Binding-site contacts:
Ligand atom N02 contacts residue TRP316 of chain 1.A at 2.4 Å (h-bond).
Ligand atom N19 contacts residue H4B1 of chain 1.F at 3.8 Å.
Ligand atom C08 contacts residue HEM1 of chain 1.E at 4.0 Å.
Ligand atom N02 contacts residue HEM1 of chain 1.E at 3.2 Å.
Ligand atom C04 contacts residue HEM1 of chain 1.E at 3.6 Å.
Ligand atom C17 contacts residue HEM1 of chain 1.E at 3.9 Å.
Ligand atom F11 contacts residue VAL296 of chain 1.A at 3.6 Å.
Ligand atom F11 contacts residue HEM1 of chain 1.E at 2.9 Å.
Ligand atom C02 contacts residue PRO294 of chain 1.A at 3.8 Å (hydrophobic).
Ligand atom C08 contacts residue VAL296 of chain 1.A at 3.8 Å (hydrophobic).
Ligand atom C11 contacts residue VAL296 of chain 1.A at 3.9 Å (hydrophobic).
Ligand atom C12 contacts residue HEM1 of chain 1.E at 3.0 Å.
Ligand atom C21 contacts residue ASN326 of chain 1.A at 3.1 Å.
Ligand atom N02 contacts residue GLU321 of chain 1.A at 2.9 Å (salt-bridge).
Ligand atom C13 contacts residue HEM1 of chain 1.E at 3.8 Å.
Ligand atom C21 contacts residue ARG332 of chain 1.A at 3.4 Å.
Ligand atom C15 contacts residue HEM1 of chain 1.E at 3.2 Å.
Ligand atom C18 contacts residue HEM1 of chain 1.E at 3.5 Å.
Ligand atom C06 contacts residue GLU321 of chain 1.A at 3.5 Å.
Ligand atom C02 contacts residue TRP316 of chain 1.A at 3.5 Å (hydrophobic).
Ligand atom N02 contacts residue PRO294 of chain 1.A at 3.8 Å.
Ligand atom C20 contacts residue H4B1 of chain 1.F at 3.2 Å.
Ligand atom C03 contacts residue TRP316 of chain 1.A at 3.9 Å (hydrophobic).
Ligand atom C05 contacts residue HEM1 of chain 1.E at 4.0 Å.
Ligand atom C03 contacts residue PRO294 of chain 1.A at 3.9 Å (hydrophobic).
Ligand atom C20 contacts residue ARG325 of chain 1.A at 3.4 Å.
Ligand atom N19 contacts residue HEM1 of chain 1.E at 3.8 Å.
Ligand atom F12 contacts residue HEM1 of chain 1.E at 2.9 Å.
Ligand atom N02 contacts residue TYR317 of chain 1.A at 3.6 Å.
Ligand atom N01 contacts residue GLU321 of chain 1.A at 2.8 Å (salt-bridge).
Ligand atom C05 contacts residue VAL296 of chain 1.A at 3.9 Å (hydrophobic).
Ligand atom N01 contacts residue HEM1 of chain 1.E at 3.9 Å.
Ligand atom C02 contacts residue GLU321 of chain 1.A at 3.5 Å.
Ligand atom C03 contacts residue HEM1 of chain 1.E at 3.0 Å.
Ligand atom C11 contacts residue HEM1 of chain 1.E at 3.0 Å.
Ligand atom C07 contacts residue GLU321 of chain 1.A at 3.2 Å.
Ligand atom C02 contacts residue HEM1 of chain 1.E at 3.3 Å.
Ligand atom C16 contacts residue HEM1 of chain 1.E at 3.6 Å.
Ligand atom C16 contacts residue VAL296 of chain 1.A at 4.0 Å (hydrophobic).
Ligand atom C14 contacts residue HEM1 of chain 1.E at 3.4 Å.

Sequence of chain 1.A:
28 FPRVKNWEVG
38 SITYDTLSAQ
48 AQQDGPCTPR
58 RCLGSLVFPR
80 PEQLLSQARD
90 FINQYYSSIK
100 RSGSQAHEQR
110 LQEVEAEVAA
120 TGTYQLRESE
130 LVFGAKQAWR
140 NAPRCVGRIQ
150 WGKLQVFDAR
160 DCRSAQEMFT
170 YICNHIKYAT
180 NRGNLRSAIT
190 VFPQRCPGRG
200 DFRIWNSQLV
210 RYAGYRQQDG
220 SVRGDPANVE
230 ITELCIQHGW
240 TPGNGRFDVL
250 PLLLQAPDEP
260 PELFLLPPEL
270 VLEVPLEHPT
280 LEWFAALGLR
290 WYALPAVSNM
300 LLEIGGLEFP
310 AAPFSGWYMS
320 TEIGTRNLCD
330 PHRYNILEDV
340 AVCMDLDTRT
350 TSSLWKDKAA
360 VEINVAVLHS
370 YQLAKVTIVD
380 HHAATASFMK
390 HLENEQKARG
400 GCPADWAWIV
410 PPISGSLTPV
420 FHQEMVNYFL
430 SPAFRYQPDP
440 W

A protein and the small-molecule ligand that binds it are described below.
Small molecule (SMILES): CN(C)CCc1cc(F)c(F)c(CCc2cccc(N)n2)c1